This protein binds this small molecule.
Small molecule (SMILES): COc1ccc(C(N)=S)cn1

Sequence of chain 1.A:
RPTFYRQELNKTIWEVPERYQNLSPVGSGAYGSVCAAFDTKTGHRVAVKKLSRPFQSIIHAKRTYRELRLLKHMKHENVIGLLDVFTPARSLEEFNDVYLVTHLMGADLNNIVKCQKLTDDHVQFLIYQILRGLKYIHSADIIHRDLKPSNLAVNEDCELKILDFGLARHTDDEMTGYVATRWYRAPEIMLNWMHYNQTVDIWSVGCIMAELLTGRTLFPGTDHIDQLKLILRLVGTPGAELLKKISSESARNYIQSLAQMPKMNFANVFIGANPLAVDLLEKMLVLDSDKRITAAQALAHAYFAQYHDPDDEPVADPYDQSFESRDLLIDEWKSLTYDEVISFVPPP

Binding-site contacts:
Ligand atom C contacts residue VAL105 of chain 1.A at 4.3 Å (hydrophobic).
Ligand atom C contacts residue LEU104 of chain 1.A at 3.3 Å (hydrophobic).
Ligand atom C2 contacts residue THR106 of chain 1.A at 4.0 Å.
Ligand atom S contacts residue ILE84 of chain 1.A at 4.1 Å.
Ligand atom O contacts residue LYS53 of chain 1.A at 3.9 Å.
Ligand atom O contacts residue ALA51 of chain 1.A at 4.1 Å.
Ligand atom C5 contacts residue ILE84 of chain 1.A at 3.9 Å (hydrophobic).
Ligand atom C2 contacts residue GLU71 of chain 1.A at 4.3 Å.
Ligand atom C2 contacts residue LYS53 of chain 1.A at 3.8 Å.
Ligand atom C3 contacts residue LEU104 of chain 1.A at 4.1 Å (hydrophobic).
Ligand atom C contacts residue LYS53 of chain 1.A at 3.5 Å.
Ligand atom C5 contacts residue TYR35 of chain 1.A at 4.0 Å (hydrophobic).
Ligand atom N contacts residue TYR35 of chain 1.A at 4.1 Å.
Ligand atom S contacts residue PHE169 of chain 1.A at 3.4 Å (h-bond).
Ligand atom C3 contacts residue LYS53 of chain 1.A at 4.1 Å.
Ligand atom C2 contacts residue LEU75 of chain 1.A at 4.3 Å (hydrophobic).
Ligand atom C3 contacts residue GLU71 of chain 1.A at 3.4 Å.
Ligand atom C4 contacts residue LEU75 of chain 1.A at 4.2 Å (hydrophobic).
Ligand atom C contacts residue THR106 of chain 1.A at 3.8 Å.
Ligand atom N contacts residue ILE84 of chain 1.A at 4.1 Å.
Ligand atom N1 contacts residue LEU75 of chain 1.A at 3.8 Å.
Ligand atom N1 contacts residue PHE169 of chain 1.A at 2.9 Å (h-bond).
Ligand atom C2 contacts residue LEU104 of chain 1.A at 4.2 Å (hydrophobic).
Ligand atom C1 contacts residue THR106 of chain 1.A at 4.0 Å.
Ligand atom C6 contacts residue LEU75 of chain 1.A at 4.1 Å (hydrophobic).
Ligand atom C contacts residue VAL52 of chain 1.A at 4.2 Å (hydrophobic).
Ligand atom O contacts residue THR106 of chain 1.A at 3.5 Å (h-bond).
Ligand atom C4 contacts residue ILE84 of chain 1.A at 4.3 Å (hydrophobic).
Ligand atom N1 contacts residue LEU171 of chain 1.A at 3.9 Å.
Ligand atom N1 contacts residue GLU71 of chain 1.A at 2.9 Å (salt-bridge).
Ligand atom N contacts residue THR106 of chain 1.A at 4.3 Å.
Ligand atom C6 contacts residue PHE169 of chain 1.A at 3.9 Å (hydrophobic).
Ligand atom C4 contacts residue GLU71 of chain 1.A at 3.9 Å.
Ligand atom S contacts residue ASP168 of chain 1.A at 3.4 Å (salt-bridge).
Ligand atom C3 contacts residue LEU75 of chain 1.A at 3.5 Å (hydrophobic).
Ligand atom S contacts residue TYR35 of chain 1.A at 4.5 Å.
Ligand atom C contacts residue ALA51 of chain 1.A at 3.4 Å (hydrophobic).
Ligand atom C6 contacts residue GLU71 of chain 1.A at 3.8 Å.
Ligand atom C1 contacts residue LYS53 of chain 1.A at 4.2 Å.